Sequence of chain 3.A:
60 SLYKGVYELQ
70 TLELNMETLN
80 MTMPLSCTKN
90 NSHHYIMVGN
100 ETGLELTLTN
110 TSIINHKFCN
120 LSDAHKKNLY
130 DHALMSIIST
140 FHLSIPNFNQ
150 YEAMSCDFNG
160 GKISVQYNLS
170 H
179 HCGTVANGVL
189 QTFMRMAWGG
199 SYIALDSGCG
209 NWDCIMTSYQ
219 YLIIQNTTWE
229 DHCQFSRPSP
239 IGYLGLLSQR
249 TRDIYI

Sequence of chain 2.C:
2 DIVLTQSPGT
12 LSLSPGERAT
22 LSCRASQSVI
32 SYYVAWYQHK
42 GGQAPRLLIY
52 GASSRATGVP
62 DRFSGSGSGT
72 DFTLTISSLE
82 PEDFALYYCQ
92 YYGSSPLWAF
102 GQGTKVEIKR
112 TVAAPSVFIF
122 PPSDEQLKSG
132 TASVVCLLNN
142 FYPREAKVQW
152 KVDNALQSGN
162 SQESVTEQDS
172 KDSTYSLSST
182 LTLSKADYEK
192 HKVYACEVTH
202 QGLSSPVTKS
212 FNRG

A small-molecule ligand and the protein it binds are described below.
Small molecule (SMILES): CC(=O)N[C@H]1[C@H](O[C@H]2[C@H](O)[C@@H](NC(C)=O)CO[C@@H]2CO)O[C@H](CO)[C@@H](O[C@@H]2O[C@H](CO)[C@@H](O)[C@H](O[C@H]3O[C@H](CO)[C@@H](O)[C@H](O)[C@@H]3O)[C@@H]2O)[C@@H]1O

Sequence of chain 3.D:
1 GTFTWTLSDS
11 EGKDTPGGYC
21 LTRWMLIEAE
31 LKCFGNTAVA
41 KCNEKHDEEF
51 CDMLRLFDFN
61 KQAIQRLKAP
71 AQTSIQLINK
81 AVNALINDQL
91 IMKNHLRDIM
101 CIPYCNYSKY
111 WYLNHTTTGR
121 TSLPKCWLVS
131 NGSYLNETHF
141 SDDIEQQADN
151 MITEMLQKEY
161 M

Binding-site contacts:
Ligand atom C8 contacts residue GLU76 of chain 3.A at 3.4 Å.
Ligand atom C6 contacts residue TRP24 of chain 3.D at 4.1 Å (hydrophobic).
Ligand atom C5 contacts residue ASN79 of chain 3.A at 3.7 Å.
Ligand atom C1 contacts residue THR77 of chain 3.A at 4.0 Å.
Ligand atom O2 contacts residue TRP24 of chain 3.D at 3.1 Å.
Ligand atom C7 contacts residue ASN79 of chain 3.A at 3.9 Å.
Ligand atom O5 contacts residue THR77 of chain 3.A at 3.1 Å (h-bond).
Ligand atom C4 contacts residue ASN79 of chain 3.A at 4.2 Å.
Ligand atom C2 contacts residue GLU76 of chain 3.A at 3.9 Å.
Ligand atom N2 contacts residue ASN79 of chain 3.A at 2.9 Å (h-bond).
Ligand atom C6 contacts residue ASP62 of chain 2.C at 3.2 Å.
Ligand atom C5 contacts residue MET80 of chain 3.A at 3.8 Å (hydrophobic).
Ligand atom C4 contacts residue TRP24 of chain 3.D at 4.1 Å (hydrophobic).
Ligand atom O4 contacts residue TRP24 of chain 3.D at 3.6 Å.
Ligand atom O6 contacts residue ASP62 of chain 2.C at 3.7 Å.
Ligand atom N2 contacts residue GLU76 of chain 3.A at 4.0 Å.
Ligand atom C1 contacts residue MET80 of chain 3.A at 4.0 Å (hydrophobic).
Ligand atom O5 contacts residue GLU76 of chain 3.A at 4.4 Å.
Ligand atom C6 contacts residue THR77 of chain 3.A at 4.0 Å.
Ligand atom O5 contacts residue ASN79 of chain 3.A at 2.4 Å (h-bond).
Ligand atom C6 contacts residue MET80 of chain 3.A at 3.9 Å (hydrophobic).
Ligand atom O5 contacts residue MET80 of chain 3.A at 3.8 Å.
Ligand atom O3 contacts residue TRP24 of chain 3.D at 4.1 Å.
Ligand atom C1 contacts residue GLU76 of chain 3.A at 3.9 Å.
Ligand atom O6 contacts residue ILE64 of chain 3.D at 3.6 Å.
Ligand atom O6 contacts residue ASN60 of chain 3.D at 4.0 Å.
Ligand atom C5 contacts residue THR77 of chain 3.A at 4.2 Å.
Ligand atom O6 contacts residue TRP24 of chain 3.D at 4.1 Å.
Ligand atom O7 contacts residue GLU76 of chain 3.A at 3.1 Å.
Ligand atom C1 contacts residue ASN79 of chain 3.A at 1.4 Å.
Ligand atom O6 contacts residue THR77 of chain 3.A at 2.8 Å (h-bond).
Ligand atom C6 contacts residue ILE64 of chain 3.D at 3.8 Å (hydrophobic).
Ligand atom C8 contacts residue TRP227 of chain 3.A at 3.7 Å (hydrophobic).
Ligand atom C5 contacts residue TRP24 of chain 3.D at 3.7 Å (hydrophobic).
Ligand atom C2 contacts residue TRP24 of chain 3.D at 4.3 Å (hydrophobic).
Ligand atom C3 contacts residue TRP24 of chain 3.D at 4.1 Å (hydrophobic).
Ligand atom C5 contacts residue ASP62 of chain 2.C at 4.2 Å.
Ligand atom C7 contacts residue GLU76 of chain 3.A at 3.8 Å.
Ligand atom C2 contacts residue ASN79 of chain 3.A at 2.4 Å.
Ligand atom C3 contacts residue ASN79 of chain 3.A at 3.8 Å.